Sequence of chain 1.B:
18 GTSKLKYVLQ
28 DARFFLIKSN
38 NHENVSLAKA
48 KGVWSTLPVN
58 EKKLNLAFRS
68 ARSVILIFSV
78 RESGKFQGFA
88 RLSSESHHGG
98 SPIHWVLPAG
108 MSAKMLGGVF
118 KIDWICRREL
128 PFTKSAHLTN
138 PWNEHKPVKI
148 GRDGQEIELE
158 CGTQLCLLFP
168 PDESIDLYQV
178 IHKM

A small-molecule ligand and the protein it binds are described below.
Small molecule (SMILES): CNc1ncnc2ccccc12

Binding-site contacts:
Ligand atom C05 contacts residue PRO105 of chain 1.B at 3.6 Å (hydrophobic).
Ligand atom C05 contacts residue ASN41 of chain 1.B at 3.4 Å.
Ligand atom C11 contacts residue THR53 of chain 1.B at 4.0 Å.
Ligand atom C09 contacts residue ASP150 of chain 1.B at 3.6 Å.
Ligand atom N06 contacts residue SER36 of chain 1.B at 3.4 Å.
Ligand atom C12 contacts residue TRP51 of chain 1.B at 3.9 Å (hydrophobic).
Ligand atom C03 contacts residue SER52 of chain 1.B at 3.9 Å.
Ligand atom C10 contacts residue ASP150 of chain 1.B at 3.5 Å.
Ligand atom C03 contacts residue TRP51 of chain 1.B at 3.6 Å (hydrophobic).
Ligand atom N06 contacts residue ASN37 of chain 1.B at 2.8 Å (h-bond).
Ligand atom N04 contacts residue PRO105 of chain 1.B at 4.1 Å.
Ligand atom C08 contacts residue LYS35 of chain 1.B at 3.2 Å.
Ligand atom C08 contacts residue ASN37 of chain 1.B at 3.8 Å.
Ligand atom C12 contacts residue SER52 of chain 1.B at 4.1 Å.
Ligand atom C01 contacts residue TRP51 of chain 1.B at 3.5 Å (hydrophobic).
Ligand atom C05 contacts residue SER36 of chain 1.B at 3.2 Å.
Ligand atom C07 contacts residue MET108 of chain 1.B at 4.1 Å (hydrophobic).
Ligand atom C10 contacts residue THR53 of chain 1.B at 4.0 Å.
Ligand atom N02 contacts residue SER52 of chain 1.B at 2.9 Å (h-bond).
Ligand atom C07 contacts residue LYS35 of chain 1.B at 4.0 Å.
Ligand atom C01 contacts residue TRP102 of chain 1.B at 3.4 Å (hydrophobic).
Ligand atom C01 contacts residue ASN41 of chain 1.B at 3.7 Å.
Ligand atom N02 contacts residue TRP51 of chain 1.B at 3.7 Å.
Ligand atom C03 contacts residue ASN41 of chain 1.B at 4.0 Å.
Ligand atom C10 contacts residue MET108 of chain 1.B at 4.1 Å (hydrophobic).
Ligand atom C11 contacts residue LEU113 of chain 1.B at 3.8 Å (hydrophobic).
Ligand atom C11 contacts residue SER52 of chain 1.B at 3.5 Å.
Ligand atom C08 contacts residue MET108 of chain 1.B at 3.6 Å (hydrophobic).
Ligand atom C07 contacts residue SER36 of chain 1.B at 3.9 Å.
Ligand atom C01 contacts residue SER52 of chain 1.B at 3.4 Å.
Ligand atom C09 contacts residue LYS35 of chain 1.B at 3.7 Å.
Ligand atom N04 contacts residue SER36 of chain 1.B at 4.0 Å.
Ligand atom N04 contacts residue ASN41 of chain 1.B at 2.9 Å (h-bond).
Ligand atom C07 contacts residue ASN37 of chain 1.B at 3.7 Å.
Ligand atom N04 contacts residue TRP51 of chain 1.B at 3.6 Å.
Ligand atom N06 contacts residue PRO105 of chain 1.B at 3.7 Å.
Ligand atom C09 contacts residue MET108 of chain 1.B at 3.5 Å (hydrophobic).
Ligand atom N02 contacts residue LEU113 of chain 1.B at 3.8 Å.
Ligand atom C05 contacts residue ASN37 of chain 1.B at 3.5 Å.
Ligand atom C08 contacts residue SER36 of chain 1.B at 4.0 Å.